Sequence of chain 52.A:
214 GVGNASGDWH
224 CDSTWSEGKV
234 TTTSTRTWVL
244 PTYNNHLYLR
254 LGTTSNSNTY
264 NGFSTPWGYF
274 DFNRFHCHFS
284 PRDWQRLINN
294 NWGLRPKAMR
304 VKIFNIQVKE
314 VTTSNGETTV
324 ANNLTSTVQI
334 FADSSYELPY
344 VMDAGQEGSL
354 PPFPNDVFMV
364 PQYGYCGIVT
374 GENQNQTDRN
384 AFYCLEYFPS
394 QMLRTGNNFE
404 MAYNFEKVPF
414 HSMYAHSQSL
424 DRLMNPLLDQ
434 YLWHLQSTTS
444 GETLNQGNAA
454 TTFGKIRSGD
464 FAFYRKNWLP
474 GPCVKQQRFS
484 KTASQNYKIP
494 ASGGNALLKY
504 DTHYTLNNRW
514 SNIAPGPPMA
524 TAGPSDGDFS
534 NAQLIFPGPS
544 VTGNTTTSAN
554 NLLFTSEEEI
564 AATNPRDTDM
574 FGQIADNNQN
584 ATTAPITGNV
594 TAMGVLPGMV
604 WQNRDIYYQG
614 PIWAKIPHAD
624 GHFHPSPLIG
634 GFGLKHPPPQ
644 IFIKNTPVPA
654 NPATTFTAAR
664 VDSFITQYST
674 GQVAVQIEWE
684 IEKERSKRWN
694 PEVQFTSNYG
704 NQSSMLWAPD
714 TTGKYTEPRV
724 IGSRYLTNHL

Binding-site contacts:
Ligand atom O3' contacts residue PRO628 of chain 52.A at 4.1 Å.
Ligand atom N3 contacts residue PRO628 of chain 52.A at 3.5 Å (h-bond).
Ligand atom N1 contacts residue PRO628 of chain 52.A at 3.2 Å (h-bond).
Ligand atom C5 contacts residue PRO412 of chain 52.A at 4.2 Å (hydrophobic).
Ligand atom C8 contacts residue SER629 of chain 52.A at 4.2 Å.
Ligand atom C2 contacts residue PRO628 of chain 52.A at 3.5 Å (hydrophobic).
Ligand atom C3' contacts residue HIS627 of chain 52.A at 4.3 Å.
Ligand atom N7 contacts residue PRO412 of chain 52.A at 4.3 Å.
Ligand atom C8 contacts residue HIS627 of chain 52.A at 3.5 Å.
Ligand atom C8 contacts residue PRO628 of chain 52.A at 3.8 Å (hydrophobic).
Ligand atom P contacts residue HIS625 of chain 17.A at 3.9 Å.
Ligand atom N7 contacts residue ASN606 of chain 52.A at 4.2 Å.
Ligand atom N1 contacts residue VAL411 of chain 52.A at 4.3 Å.
Ligand atom N9 contacts residue PRO412 of chain 52.A at 4.2 Å.
Ligand atom N6 contacts residue GLY634 of chain 52.A at 3.8 Å.
Ligand atom N1 contacts residue GLY636 of chain 52.A at 2.9 Å (h-bond).
Ligand atom C5 contacts residue SER629 of chain 52.A at 3.5 Å.
Ligand atom C2 contacts residue GLY636 of chain 52.A at 3.2 Å.
Ligand atom C2' contacts residue PRO628 of chain 52.A at 3.6 Å (hydrophobic).
Ligand atom N6 contacts residue PHE635 of chain 52.A at 3.7 Å.
Ligand atom N6 contacts residue SER629 of chain 52.A at 3.0 Å (h-bond).
Ligand atom N6 contacts residue GLY636 of chain 52.A at 3.2 Å (h-bond).
Ligand atom C4 contacts residue PRO412 of chain 52.A at 4.1 Å (hydrophobic).
Ligand atom C6 contacts residue PRO628 of chain 52.A at 2.8 Å (hydrophobic).
Ligand atom N7 contacts residue SER629 of chain 52.A at 3.1 Å (h-bond).
Ligand atom C6 contacts residue SER629 of chain 52.A at 3.5 Å.
Ligand atom N9 contacts residue PRO628 of chain 52.A at 3.7 Å.
Ligand atom C6 contacts residue PRO412 of chain 52.A at 4.3 Å (hydrophobic).
Ligand atom C8 contacts residue PRO412 of chain 52.A at 4.3 Å (hydrophobic).
Ligand atom C1' contacts residue PRO628 of chain 52.A at 3.9 Å (hydrophobic).
Ligand atom C1' contacts residue HIS627 of chain 52.A at 4.3 Å.
Ligand atom C2' contacts residue HIS627 of chain 52.A at 3.2 Å.
Ligand atom N7 contacts residue HIS627 of chain 52.A at 4.1 Å.
Ligand atom C5 contacts residue PRO628 of chain 52.A at 2.7 Å (hydrophobic).
Ligand atom O2P contacts residue ASP623 of chain 17.A at 3.2 Å (salt-bridge).
Ligand atom C6 contacts residue GLY636 of chain 52.A at 3.6 Å.
Ligand atom N6 contacts residue PRO628 of chain 52.A at 3.4 Å (h-bond).
Ligand atom N7 contacts residue PRO628 of chain 52.A at 3.3 Å (h-bond).
Ligand atom C4 contacts residue PRO628 of chain 52.A at 3.0 Å (hydrophobic).
Ligand atom O1P contacts residue HIS625 of chain 17.A at 2.8 Å (h-bond).

Sequence of chain 17.A:
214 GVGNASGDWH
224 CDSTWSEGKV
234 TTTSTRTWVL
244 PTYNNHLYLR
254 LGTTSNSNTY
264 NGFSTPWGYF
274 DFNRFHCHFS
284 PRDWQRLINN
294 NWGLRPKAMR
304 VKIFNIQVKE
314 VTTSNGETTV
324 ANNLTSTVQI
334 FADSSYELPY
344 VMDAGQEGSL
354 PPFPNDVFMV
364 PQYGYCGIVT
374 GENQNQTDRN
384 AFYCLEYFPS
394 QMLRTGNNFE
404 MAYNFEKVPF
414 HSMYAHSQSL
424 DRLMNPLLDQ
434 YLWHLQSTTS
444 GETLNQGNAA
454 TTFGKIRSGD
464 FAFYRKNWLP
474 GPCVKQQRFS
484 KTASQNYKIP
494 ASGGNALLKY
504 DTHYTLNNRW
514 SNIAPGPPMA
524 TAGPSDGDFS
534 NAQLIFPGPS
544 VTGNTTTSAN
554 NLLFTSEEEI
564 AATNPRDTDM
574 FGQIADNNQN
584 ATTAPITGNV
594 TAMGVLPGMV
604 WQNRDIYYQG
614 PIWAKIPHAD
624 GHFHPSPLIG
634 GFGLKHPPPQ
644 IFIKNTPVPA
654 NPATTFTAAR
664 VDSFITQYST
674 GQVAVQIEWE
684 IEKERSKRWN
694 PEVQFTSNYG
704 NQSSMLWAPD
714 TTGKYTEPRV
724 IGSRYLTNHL

This protein binds this small molecule.
Small molecule (SMILES): Nc1ncnc2c1ncn2[C@H]1C[C@H](O)[C@@H](COP(=O)(O)O)O1